Sequence of chain 19.B:
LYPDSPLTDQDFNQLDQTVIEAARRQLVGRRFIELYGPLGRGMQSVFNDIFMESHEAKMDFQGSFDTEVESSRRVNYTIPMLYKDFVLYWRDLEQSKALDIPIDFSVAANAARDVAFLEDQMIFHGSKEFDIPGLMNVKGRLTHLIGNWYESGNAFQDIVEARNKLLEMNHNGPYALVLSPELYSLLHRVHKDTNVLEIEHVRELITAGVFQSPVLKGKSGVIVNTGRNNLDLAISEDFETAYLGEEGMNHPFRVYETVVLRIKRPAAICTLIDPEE

A protein and the small-molecule ligand that binds it are described below.
Small molecule (SMILES): CC[C@H](C)[C@H](NC(=O)[C@H](CC(C)C)NC(=O)[C@H](CO)NC(=O)CNC(=O)[C@@H](NC(=O)[C@@H](N)[C@@H](C)O)C(C)C)C(=O)N[C@H](C=O)CCC(N)=O

Binding-site contacts:
Ligand atom C contacts residue ARG29 of chain 19.B at 3.9 Å.
Ligand atom O contacts residue ARG35 of chain 19.B at 4.0 Å.
Ligand atom CG2 contacts residue ARG35 of chain 19.B at 3.4 Å.
Ligand atom O contacts residue ASP243 of chain 19.B at 4.1 Å.
Ligand atom CA contacts residue ARG29 of chain 19.B at 4.1 Å.
Ligand atom OE1 contacts residue PHE37 of chain 19.B at 3.7 Å.
Ligand atom O contacts residue ILE25 of chain 19.B at 3.8 Å.
Ligand atom CG contacts residue ARG36 of chain 19.B at 3.8 Å.
Ligand atom CA contacts residue ASP243 of chain 19.B at 3.6 Å.
Ligand atom CD contacts residue ARG36 of chain 19.B at 3.7 Å.
Ligand atom N contacts residue ASP243 of chain 19.B at 2.6 Å (salt-bridge).
Ligand atom CB contacts residue ASP243 of chain 19.B at 4.0 Å.
Ligand atom CD contacts residue GLU39 of chain 19.B at 3.2 Å.
Ligand atom NE2 contacts residue GLU39 of chain 19.B at 2.9 Å (salt-bridge).
Ligand atom CD1 contacts residue ARG29 of chain 19.B at 3.5 Å.
Ligand atom CG2 contacts residue ARG36 of chain 19.B at 4.1 Å.
Ligand atom C contacts residue GLU39 of chain 19.B at 3.6 Å.
Ligand atom CA contacts residue ARG29 of chain 19.B at 3.8 Å.
Ligand atom O contacts residue GLU39 of chain 19.B at 3.0 Å (salt-bridge).
Ligand atom C contacts residue ASP243 of chain 19.B at 3.8 Å.
Ligand atom C contacts residue ARG35 of chain 19.B at 3.9 Å.
Ligand atom CA contacts residue ASP243 of chain 19.B at 3.5 Å.
Ligand atom OE1 contacts residue ARG36 of chain 19.B at 2.9 Å (salt-bridge).
Ligand atom O contacts residue ARG35 of chain 19.B at 2.7 Å (salt-bridge).
Ligand atom CG1 contacts residue ASP243 of chain 19.B at 3.2 Å.
Ligand atom CB contacts residue ARG36 of chain 19.B at 3.4 Å.
Ligand atom C contacts residue ASP243 of chain 19.B at 3.5 Å.
Ligand atom OE1 contacts residue GLU39 of chain 19.B at 3.1 Å (salt-bridge).
Ligand atom O contacts residue PRO43 of chain 19.B at 3.8 Å.
Ligand atom N contacts residue ARG29 of chain 19.B at 4.2 Å.
Ligand atom CD1 contacts residue ARG36 of chain 19.B at 3.6 Å.
Ligand atom N contacts residue PRO43 of chain 19.B at 4.0 Å.
Ligand atom CD2 contacts residue LEU40 of chain 19.B at 4.1 Å (hydrophobic).
Ligand atom CD1 contacts residue LEU40 of chain 19.B at 3.6 Å (hydrophobic).
Ligand atom N contacts residue ASP243 of chain 19.B at 3.2 Å (salt-bridge).
Ligand atom CG2 contacts residue PRO43 of chain 19.B at 3.8 Å (hydrophobic).
Ligand atom O contacts residue ARG29 of chain 19.B at 3.2 Å (salt-bridge).
Ligand atom N contacts residue ARG35 of chain 19.B at 4.0 Å.
Ligand atom CG1 contacts residue ARG36 of chain 19.B at 4.0 Å.
Ligand atom CD1 contacts residue ARG35 of chain 19.B at 4.0 Å.